Binding-site contacts:
Ligand atom C6 contacts residue TYR356 of chain 1.A at 4.1 Å (hydrophobic).
Ligand atom C7 contacts residue THR25 of chain 1.A at 3.9 Å.
Ligand atom C2 contacts residue TYR65 of chain 1.A at 4.4 Å (hydrophobic).
Ligand atom C5 contacts residue TYR356 of chain 1.A at 3.8 Å (hydrophobic).
Ligand atom C contacts residue TRP99 of chain 1.A at 3.5 Å (hydrophobic).
Ligand atom C8 contacts residue TYR183 of chain 1.A at 3.5 Å (hydrophobic).
Ligand atom O contacts residue TRP99 of chain 1.A at 4.3 Å.
Ligand atom C4 contacts residue TYR356 of chain 1.A at 3.6 Å (hydrophobic).
Ligand atom C5 contacts residue TYR65 of chain 1.A at 4.2 Å (hydrophobic).
Ligand atom C1 contacts residue THR25 of chain 1.A at 4.3 Å.
Ligand atom N contacts residue ASN181 of chain 1.A at 3.2 Å (h-bond).
Ligand atom C6 contacts residue TYR129 of chain 1.A at 3.4 Å (hydrophobic).
Ligand atom C6 contacts residue THR25 of chain 1.A at 4.3 Å.
Ligand atom C contacts residue TYR183 of chain 1.A at 4.0 Å (hydrophobic).
Ligand atom C2 contacts residue TYR183 of chain 1.A at 4.0 Å (hydrophobic).
Ligand atom N contacts residue TYR183 of chain 1.A at 3.9 Å.
Ligand atom O contacts residue FMN1 of chain 1.B at 3.5 Å (h-bond).
Ligand atom C1 contacts residue TYR183 of chain 1.A at 3.5 Å (hydrophobic).
Ligand atom C contacts residue THR25 of chain 1.A at 3.1 Å.
Ligand atom C7 contacts residue TYR183 of chain 1.A at 4.4 Å (hydrophobic).
Ligand atom C8 contacts residue ASN181 of chain 1.A at 4.3 Å.
Ligand atom C8 contacts residue FMN1 of chain 1.B at 3.9 Å.
Ligand atom C5 contacts residue TYR129 of chain 1.A at 3.3 Å (hydrophobic).
Ligand atom O contacts residue ASN181 of chain 1.A at 3.3 Å (h-bond).
Ligand atom C1 contacts residue FMN1 of chain 1.B at 3.9 Å.
Ligand atom C4 contacts residue TYR129 of chain 1.A at 4.4 Å (hydrophobic).
Ligand atom O contacts residue TYR183 of chain 1.A at 3.0 Å.
Ligand atom N contacts residue HIS178 of chain 1.A at 4.5 Å.
Ligand atom C contacts residue FMN1 of chain 1.B at 3.1 Å.
Ligand atom C3 contacts residue TYR356 of chain 1.A at 4.0 Å (hydrophobic).
Ligand atom N contacts residue FMN1 of chain 1.B at 3.5 Å.
Ligand atom O1 contacts residue ASN181 of chain 1.A at 2.4 Å (h-bond).
Ligand atom O contacts residue HIS178 of chain 1.A at 3.1 Å.
Ligand atom C7 contacts residue TYR65 of chain 1.A at 3.7 Å (hydrophobic).
Ligand atom C1 contacts residue TRP99 of chain 1.A at 4.5 Å (hydrophobic).
Ligand atom C6 contacts residue TYR65 of chain 1.A at 3.8 Å (hydrophobic).
Ligand atom O1 contacts residue FMN1 of chain 1.B at 3.0 Å.

Sequence of chain 1.A:
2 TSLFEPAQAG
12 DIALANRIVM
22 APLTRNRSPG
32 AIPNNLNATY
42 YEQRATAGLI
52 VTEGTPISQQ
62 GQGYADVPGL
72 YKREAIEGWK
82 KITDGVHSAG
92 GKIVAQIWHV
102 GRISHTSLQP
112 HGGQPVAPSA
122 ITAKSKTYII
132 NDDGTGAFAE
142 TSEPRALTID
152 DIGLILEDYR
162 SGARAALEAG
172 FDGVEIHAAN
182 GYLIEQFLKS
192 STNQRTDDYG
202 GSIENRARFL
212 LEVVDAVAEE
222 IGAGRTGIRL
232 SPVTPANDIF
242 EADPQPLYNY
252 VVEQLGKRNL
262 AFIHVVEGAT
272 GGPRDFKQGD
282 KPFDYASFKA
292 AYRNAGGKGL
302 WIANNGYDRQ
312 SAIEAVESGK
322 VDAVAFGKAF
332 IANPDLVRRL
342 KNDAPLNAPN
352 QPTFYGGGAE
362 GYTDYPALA

A protein and the small-molecule ligand that binds it are described below.
Small molecule (SMILES): C/C(=C\[N+](=O)[O-])c1ccccc1